Binding-site contacts:
Ligand atom C4 contacts residue VAL38 of chain 2.FA at 3.6 Å (hydrophobic).
Ligand atom P contacts residue ASN18 of chain 3.C at 3.6 Å.
Ligand atom C5' contacts residue ASN18 of chain 3.C at 3.9 Å.
Ligand atom C2' contacts residue THR21 of chain 3.C at 4.0 Å.
Ligand atom O2 contacts residue THR21 of chain 3.C at 4.2 Å.
Ligand atom O2' contacts residue ARG131 of chain 2.FA at 3.4 Å (salt-bridge).
Ligand atom O3' contacts residue ARG125 of chain 2.FA at 3.1 Å.
Ligand atom O2 contacts residue VAL38 of chain 2.FA at 3.5 Å (h-bond).
Ligand atom C4' contacts residue ILE23 of chain 3.EA at 4.1 Å (hydrophobic).
Ligand atom O2' contacts residue ARG125 of chain 2.FA at 3.0 Å (salt-bridge).
Ligand atom O4' contacts residue SER77 of chain 2.FA at 4.2 Å.
Ligand atom OP2 contacts residue VAL19 of chain 3.C at 3.1 Å.
Ligand atom O4' contacts residue THR36 of chain 3.EA at 4.0 Å.
Ligand atom C2' contacts residue ARG125 of chain 2.FA at 3.8 Å.
Ligand atom C5' contacts residue SER77 of chain 2.FA at 3.4 Å.
Ligand atom C5' contacts residue THR21 of chain 3.C at 4.0 Å.
Ligand atom O2' contacts residue ASN18 of chain 3.C at 4.1 Å.
Ligand atom N3 contacts residue VAL38 of chain 2.FA at 2.8 Å (h-bond).
Ligand atom C3' contacts residue ILE23 of chain 3.EA at 4.1 Å (hydrophobic).
Ligand atom C3' contacts residue THR21 of chain 3.C at 4.1 Å.
Ligand atom O3' contacts residue SER77 of chain 2.FA at 4.2 Å.
Ligand atom O3' contacts residue PRO35 of chain 3.EA at 3.5 Å.
Ligand atom O3' contacts residue ILE23 of chain 3.EA at 3.2 Å.
Ligand atom C4' contacts residue SER77 of chain 2.FA at 3.4 Å.
Ligand atom O5' contacts residue THR36 of chain 3.EA at 3.9 Å.
Ligand atom O5' contacts residue ASN18 of chain 3.C at 3.3 Å (h-bond).
Ligand atom P contacts residue ARG79 of chain 2.FA at 4.2 Å.
Ligand atom OP1 contacts residue ARG79 of chain 2.FA at 3.4 Å.
Ligand atom O3' contacts residue THR36 of chain 3.EA at 3.7 Å.
Ligand atom C4' contacts residue THR36 of chain 3.EA at 3.5 Å.
Ligand atom OP2 contacts residue ARG125 of chain 2.BA at 3.3 Å (salt-bridge).
Ligand atom C5' contacts residue ILE23 of chain 3.EA at 3.7 Å (hydrophobic).
Ligand atom OP1 contacts residue ILE23 of chain 3.EA at 3.6 Å.
Ligand atom OP1 contacts residue ASN18 of chain 3.C at 2.9 Å (h-bond).
Ligand atom OP2 contacts residue THR36 of chain 3.EA at 3.7 Å.
Ligand atom C2 contacts residue VAL38 of chain 2.FA at 3.5 Å (hydrophobic).
Ligand atom OP1 contacts residue VAL38 of chain 3.EA at 3.9 Å.
Ligand atom C3' contacts residue THR36 of chain 3.EA at 4.1 Å.
Ligand atom O4 contacts residue VAL38 of chain 2.FA at 3.6 Å.
Ligand atom OP1 contacts residue ASN129 of chain 2.BA at 4.2 Å.

Sequence of chain 3.EA:
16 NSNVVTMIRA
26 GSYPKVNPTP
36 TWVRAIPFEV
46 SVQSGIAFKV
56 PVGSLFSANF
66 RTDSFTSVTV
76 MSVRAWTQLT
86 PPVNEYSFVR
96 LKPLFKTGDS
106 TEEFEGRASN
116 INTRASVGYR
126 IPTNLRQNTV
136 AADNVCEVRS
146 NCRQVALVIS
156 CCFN

Sequence of chain 2.FA:
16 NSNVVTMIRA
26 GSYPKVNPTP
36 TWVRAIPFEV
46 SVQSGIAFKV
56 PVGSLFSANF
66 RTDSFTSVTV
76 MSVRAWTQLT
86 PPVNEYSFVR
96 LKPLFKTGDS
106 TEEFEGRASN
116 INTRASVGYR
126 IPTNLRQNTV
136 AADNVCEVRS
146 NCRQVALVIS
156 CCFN

This small molecule binds to this protein.
Small molecule (SMILES): O=c1ccn([C@@H]2O[C@H](COP(=O)=O)[C@@H](O)[C@H]2O)c(=O)[nH]1.O=c1ccn([C@@H]2O[C@H](CO[P](=O)(O)O[C@H]3[C@@H](O)[C@H](n4ccc(=O)[nH]c4=O)O[C@@H]3CO[P](=O)(O)O[C@H]3[C@@H](O)[C@H](n4ccc(=O)[nH]c4=O)O[C@@H]3COP(=O)=O)[C@@H](O)[C@H]2O)c(=O)[nH]1

Sequence of chain 3.C:
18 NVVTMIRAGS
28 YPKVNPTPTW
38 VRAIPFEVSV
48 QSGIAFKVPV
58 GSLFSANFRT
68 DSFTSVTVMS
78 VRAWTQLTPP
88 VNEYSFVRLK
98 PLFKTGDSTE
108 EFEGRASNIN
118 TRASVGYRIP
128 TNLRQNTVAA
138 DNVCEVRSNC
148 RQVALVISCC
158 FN

Sequence of chain 2.BA:
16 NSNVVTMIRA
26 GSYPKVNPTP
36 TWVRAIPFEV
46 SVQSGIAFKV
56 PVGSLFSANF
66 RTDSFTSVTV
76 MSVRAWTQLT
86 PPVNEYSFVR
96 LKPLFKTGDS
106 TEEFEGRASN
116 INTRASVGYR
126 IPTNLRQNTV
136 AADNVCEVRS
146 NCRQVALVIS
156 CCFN